Binding-site contacts:
Ligand atom C8 contacts residue GLU227 of chain 1.B at 3.4 Å.
Ligand atom O7 contacts residue HIS83 of chain 1.B at 2.5 Å (h-bond).
Ligand atom C3 contacts residue GLU227 of chain 1.B at 3.5 Å.
Ligand atom C7 contacts residue GLU227 of chain 1.B at 3.9 Å.
Ligand atom O5 contacts residue ASN85 of chain 1.B at 2.4 Å (h-bond).
Ligand atom C8 contacts residue HIS83 of chain 1.B at 3.6 Å.
Ligand atom C6 contacts residue GLY246 of chain 1.B at 4.4 Å.
Ligand atom C8 contacts residue PRO84 of chain 1.B at 3.7 Å (hydrophobic).
Ligand atom N2 contacts residue GLU227 of chain 1.B at 3.0 Å (salt-bridge).
Ligand atom C3 contacts residue ASN85 of chain 1.B at 3.8 Å.
Ligand atom C2 contacts residue ASN85 of chain 1.B at 2.5 Å.
Ligand atom C7 contacts residue HIS83 of chain 1.B at 3.4 Å.
Ligand atom O7 contacts residue LEU248 of chain 1.B at 3.5 Å.
Ligand atom C4 contacts residue ASN85 of chain 1.B at 4.3 Å.
Ligand atom O3 contacts residue LEU248 of chain 1.B at 3.5 Å.
Ligand atom C2 contacts residue GLU227 of chain 1.B at 3.6 Å.
Ligand atom C1 contacts residue GLU227 of chain 1.B at 3.8 Å.
Ligand atom C7 contacts residue LEU248 of chain 1.B at 3.6 Å (hydrophobic).
Ligand atom O7 contacts residue ASN85 of chain 1.B at 3.0 Å (h-bond).
Ligand atom C8 contacts residue ARG226 of chain 1.B at 3.8 Å.
Ligand atom O3 contacts residue GLU227 of chain 1.B at 4.3 Å.
Ligand atom C1 contacts residue ASN85 of chain 1.B at 1.4 Å.
Ligand atom O7 contacts residue PRO84 of chain 1.B at 4.2 Å.
Ligand atom O6 contacts residue GLY246 of chain 1.B at 3.6 Å.
Ligand atom C8 contacts residue LEU248 of chain 1.B at 3.8 Å (hydrophobic).
Ligand atom C7 contacts residue ASN85 of chain 1.B at 3.1 Å.
Ligand atom N2 contacts residue ASN85 of chain 1.B at 2.9 Å (h-bond).
Ligand atom C8 contacts residue ASN85 of chain 1.B at 4.2 Å.
Ligand atom C7 contacts residue PRO84 of chain 1.B at 4.2 Å (hydrophobic).
Ligand atom N2 contacts residue LEU248 of chain 1.B at 4.0 Å.
Ligand atom C5 contacts residue ASN85 of chain 1.B at 3.7 Å.

Sequence of chain 1.B:
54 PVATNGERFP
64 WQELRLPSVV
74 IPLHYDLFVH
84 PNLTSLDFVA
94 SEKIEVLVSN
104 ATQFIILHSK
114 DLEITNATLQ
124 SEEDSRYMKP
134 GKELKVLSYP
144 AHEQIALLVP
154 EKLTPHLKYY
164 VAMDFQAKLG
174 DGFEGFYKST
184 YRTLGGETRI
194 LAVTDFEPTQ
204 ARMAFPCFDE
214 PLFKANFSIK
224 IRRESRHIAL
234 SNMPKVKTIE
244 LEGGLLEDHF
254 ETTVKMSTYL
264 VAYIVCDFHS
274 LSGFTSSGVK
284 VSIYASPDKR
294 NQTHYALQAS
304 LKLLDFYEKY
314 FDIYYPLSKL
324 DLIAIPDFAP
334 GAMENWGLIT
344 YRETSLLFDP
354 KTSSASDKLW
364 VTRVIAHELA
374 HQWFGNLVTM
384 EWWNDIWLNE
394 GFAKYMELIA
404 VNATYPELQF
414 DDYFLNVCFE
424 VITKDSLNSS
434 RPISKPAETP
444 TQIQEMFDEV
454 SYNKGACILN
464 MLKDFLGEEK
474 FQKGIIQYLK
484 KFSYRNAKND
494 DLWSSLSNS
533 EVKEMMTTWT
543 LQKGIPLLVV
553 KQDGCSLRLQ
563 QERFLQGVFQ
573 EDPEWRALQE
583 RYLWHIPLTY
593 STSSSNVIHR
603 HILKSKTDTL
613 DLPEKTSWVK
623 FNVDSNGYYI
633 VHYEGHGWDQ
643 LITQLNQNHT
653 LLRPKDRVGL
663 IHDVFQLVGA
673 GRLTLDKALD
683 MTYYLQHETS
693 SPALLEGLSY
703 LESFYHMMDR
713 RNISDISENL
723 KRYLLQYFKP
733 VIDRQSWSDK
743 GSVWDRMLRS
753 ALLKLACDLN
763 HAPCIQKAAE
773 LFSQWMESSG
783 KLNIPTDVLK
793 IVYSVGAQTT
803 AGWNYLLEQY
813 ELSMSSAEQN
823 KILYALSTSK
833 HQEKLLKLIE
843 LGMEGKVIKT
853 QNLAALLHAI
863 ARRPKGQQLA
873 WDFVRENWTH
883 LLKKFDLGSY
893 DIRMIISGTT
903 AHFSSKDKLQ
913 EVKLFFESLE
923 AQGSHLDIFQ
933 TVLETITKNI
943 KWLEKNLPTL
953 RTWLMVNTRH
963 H

The small molecule below binds the protein below.
Small molecule (SMILES): CC(=O)N[C@H]1[C@H](O[C@H]2[C@H](O)[C@@H](NC(C)=O)CO[C@@H]2CO)O[C@H](CO)[C@@H](O[C@@H]2O[C@H](CO[C@H]3O[C@H](CO)[C@@H](O)[C@H](O)[C@@H]3O)[C@@H](O)[C@H](O[C@H]3O[C@H](CO)[C@@H](O)[C@H](O)[C@@H]3O)[C@@H]2O)[C@@H]1O